Sequence of chain 1.A:
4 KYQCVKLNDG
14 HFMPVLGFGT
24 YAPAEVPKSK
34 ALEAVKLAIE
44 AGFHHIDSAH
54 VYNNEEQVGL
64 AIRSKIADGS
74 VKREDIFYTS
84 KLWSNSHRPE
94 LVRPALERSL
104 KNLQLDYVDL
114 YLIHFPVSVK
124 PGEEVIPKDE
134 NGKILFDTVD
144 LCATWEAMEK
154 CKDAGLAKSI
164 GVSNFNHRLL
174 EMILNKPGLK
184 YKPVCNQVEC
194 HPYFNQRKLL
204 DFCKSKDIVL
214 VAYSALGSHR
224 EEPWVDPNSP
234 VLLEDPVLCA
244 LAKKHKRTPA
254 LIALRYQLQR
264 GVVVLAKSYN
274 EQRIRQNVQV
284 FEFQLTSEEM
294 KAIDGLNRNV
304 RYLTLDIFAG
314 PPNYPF

This small molecule binds to this protein.
Small molecule (SMILES): CC(C)Cc1ccc([C@H](C)C(=O)O)cc1

Binding-site contacts:
Ligand atom C5 contacts residue TYR24 of chain 1.A at 3.7 Å (hydrophobic).
Ligand atom C12 contacts residue VAL54 of chain 1.A at 4.0 Å (hydrophobic).
Ligand atom C7 contacts residue NAP1 of chain 1.D at 4.0 Å.
Ligand atom C5 contacts residue TRP227 of chain 1.A at 3.5 Å (hydrophobic).
Ligand atom C2 contacts residue VAL54 of chain 1.A at 3.4 Å (hydrophobic).
Ligand atom C10 contacts residue VAL54 of chain 1.A at 3.9 Å (hydrophobic).
Ligand atom C9 contacts residue LEU308 of chain 1.A at 4.4 Å (hydrophobic).
Ligand atom O1 contacts residue NAP1 of chain 1.D at 3.2 Å.
Ligand atom C7 contacts residue LEU308 of chain 1.A at 3.3 Å (hydrophobic).
Ligand atom C4 contacts residue ILE129 of chain 1.A at 4.5 Å (hydrophobic).
Ligand atom C7 contacts residue LEU306 of chain 1.A at 4.0 Å (hydrophobic).
Ligand atom C13 contacts residue VAL54 of chain 1.A at 4.2 Å (hydrophobic).
Ligand atom C6 contacts residue NAP1 of chain 1.D at 3.8 Å.
Ligand atom C10 contacts residue TRP86 of chain 1.A at 3.8 Å (hydrophobic).
Ligand atom O1 contacts residue TYR55 of chain 1.A at 4.0 Å.
Ligand atom C4 contacts residue TRP227 of chain 1.A at 4.3 Å (hydrophobic).
Ligand atom C13 contacts residue TYR24 of chain 1.A at 4.3 Å (hydrophobic).
Ligand atom C6 contacts residue HIS117 of chain 1.A at 3.7 Å.
Ligand atom O2 contacts residue TYR55 of chain 1.A at 2.6 Å (h-bond).
Ligand atom O2 contacts residue NAP1 of chain 1.D at 3.0 Å.
Ligand atom C12 contacts residue TYR24 of chain 1.A at 3.9 Å (hydrophobic).
Ligand atom C8 contacts residue VAL54 of chain 1.A at 4.3 Å (hydrophobic).
Ligand atom C9 contacts residue TRP86 of chain 1.A at 3.6 Å (hydrophobic).
Ligand atom C1 contacts residue NAP1 of chain 1.D at 3.3 Å.
Ligand atom O2 contacts residue HIS117 of chain 1.A at 2.7 Å (h-bond).
Ligand atom C9 contacts residue VAL54 of chain 1.A at 4.2 Å (hydrophobic).
Ligand atom C3 contacts residue TRP227 of chain 1.A at 3.8 Å (hydrophobic).
Ligand atom C13 contacts residue TYR55 of chain 1.A at 3.9 Å (hydrophobic).
Ligand atom C6 contacts residue LEU308 of chain 1.A at 4.4 Å (hydrophobic).
Ligand atom C11 contacts residue VAL54 of chain 1.A at 3.8 Å (hydrophobic).
Ligand atom C1 contacts residue TYR55 of chain 1.A at 3.7 Å (hydrophobic).
Ligand atom C8 contacts residue HIS117 of chain 1.A at 4.3 Å.
Ligand atom C1 contacts residue HIS117 of chain 1.A at 3.6 Å.
Ligand atom C12 contacts residue TYR55 of chain 1.A at 4.5 Å (hydrophobic).